This small molecule binds to this protein.
Small molecule (SMILES): O=C(O)[C@@H]1C[C@@H](O)CN1

Sequence of chain 1.A:
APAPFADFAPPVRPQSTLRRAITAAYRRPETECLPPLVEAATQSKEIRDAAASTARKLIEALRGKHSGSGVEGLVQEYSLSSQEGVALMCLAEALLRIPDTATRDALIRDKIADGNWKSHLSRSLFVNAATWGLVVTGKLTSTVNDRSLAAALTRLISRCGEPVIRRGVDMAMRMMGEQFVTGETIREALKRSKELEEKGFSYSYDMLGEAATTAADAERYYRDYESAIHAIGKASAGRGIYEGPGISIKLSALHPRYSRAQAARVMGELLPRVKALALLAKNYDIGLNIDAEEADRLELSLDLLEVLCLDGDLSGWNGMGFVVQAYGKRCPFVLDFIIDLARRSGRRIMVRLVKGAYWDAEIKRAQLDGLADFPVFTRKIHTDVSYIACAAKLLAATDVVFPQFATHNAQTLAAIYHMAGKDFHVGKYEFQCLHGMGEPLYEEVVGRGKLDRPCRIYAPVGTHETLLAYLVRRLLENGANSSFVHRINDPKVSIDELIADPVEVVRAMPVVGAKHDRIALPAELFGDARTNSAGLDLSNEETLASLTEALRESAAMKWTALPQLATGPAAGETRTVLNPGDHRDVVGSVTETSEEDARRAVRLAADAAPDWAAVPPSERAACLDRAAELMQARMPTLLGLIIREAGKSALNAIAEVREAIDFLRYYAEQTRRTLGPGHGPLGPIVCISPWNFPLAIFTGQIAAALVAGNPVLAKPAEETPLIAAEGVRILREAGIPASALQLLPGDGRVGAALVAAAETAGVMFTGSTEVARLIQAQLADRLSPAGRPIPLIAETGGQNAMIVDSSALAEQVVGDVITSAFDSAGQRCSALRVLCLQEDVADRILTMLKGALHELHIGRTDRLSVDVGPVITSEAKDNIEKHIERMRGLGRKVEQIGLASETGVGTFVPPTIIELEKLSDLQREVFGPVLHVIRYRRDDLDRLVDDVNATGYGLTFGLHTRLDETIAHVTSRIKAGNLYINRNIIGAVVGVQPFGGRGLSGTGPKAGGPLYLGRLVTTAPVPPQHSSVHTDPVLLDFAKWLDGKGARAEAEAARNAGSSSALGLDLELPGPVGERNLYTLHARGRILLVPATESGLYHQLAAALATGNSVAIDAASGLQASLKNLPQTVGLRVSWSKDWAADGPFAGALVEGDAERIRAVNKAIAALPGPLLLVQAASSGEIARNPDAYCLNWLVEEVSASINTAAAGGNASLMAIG

Binding-site contacts:
Ligand atom CD contacts residue ALA1005 of chain 1.A at 3.9 Å (hydrophobic).
Ligand atom C contacts residue ILE1003 of chain 1.A at 4.3 Å (hydrophobic).
Ligand atom OD1 contacts residue ILE714 of chain 1.A at 3.5 Å.
Ligand atom OXT contacts residue SER847 of chain 1.A at 3.6 Å (h-bond).
Ligand atom C contacts residue GLY1004 of chain 1.A at 3.3 Å.
Ligand atom C contacts residue PHE710 of chain 1.A at 4.4 Å (hydrophobic).
Ligand atom OXT contacts residue PHE1012 of chain 1.A at 3.7 Å.
Ligand atom CD contacts residue GLU676 of chain 1.A at 3.8 Å.
Ligand atom CB contacts residue PHE710 of chain 1.A at 3.4 Å (hydrophobic).
Ligand atom O contacts residue ILE1003 of chain 1.A at 4.1 Å.
Ligand atom N contacts residue GLU676 of chain 1.A at 2.9 Å (salt-bridge).
Ligand atom C contacts residue ARG845 of chain 1.A at 3.8 Å.
Ligand atom CG contacts residue PHE1012 of chain 1.A at 3.6 Å (hydrophobic).
Ligand atom O contacts residue ALA1005 of chain 1.A at 4.3 Å.
Ligand atom CA contacts residue ALA1005 of chain 1.A at 4.2 Å (hydrophobic).
Ligand atom C contacts residue SER847 of chain 1.A at 3.4 Å.
Ligand atom CB contacts residue CYS846 of chain 1.A at 4.4 Å (hydrophobic).
Ligand atom C contacts residue ALA1005 of chain 1.A at 3.5 Å (hydrophobic).
Ligand atom O contacts residue SER847 of chain 1.A at 2.7 Å (h-bond).
Ligand atom O contacts residue ARG845 of chain 1.A at 2.9 Å (salt-bridge).
Ligand atom CB contacts residue GLU676 of chain 1.A at 3.9 Å.
Ligand atom CD contacts residue PHE1012 of chain 1.A at 3.4 Å (hydrophobic).
Ligand atom CA contacts residue GLY1004 of chain 1.A at 4.4 Å.
Ligand atom CA contacts residue PHE710 of chain 1.A at 4.0 Å (hydrophobic).
Ligand atom O contacts residue PHE710 of chain 1.A at 3.8 Å.
Ligand atom CG contacts residue GLU676 of chain 1.A at 3.6 Å.
Ligand atom CA contacts residue GLU676 of chain 1.A at 3.8 Å.
Ligand atom CA contacts residue ARG845 of chain 1.A at 4.1 Å.
Ligand atom N contacts residue GLY1004 of chain 1.A at 4.4 Å.
Ligand atom CG contacts residue ILE714 of chain 1.A at 4.3 Å (hydrophobic).
Ligand atom OXT contacts residue ILE1003 of chain 1.A at 4.0 Å.
Ligand atom OXT contacts residue ALA1005 of chain 1.A at 2.9 Å (h-bond).
Ligand atom OXT contacts residue GLY1004 of chain 1.A at 3.2 Å (h-bond).
Ligand atom OD1 contacts residue GLU676 of chain 1.A at 2.8 Å (salt-bridge).
Ligand atom N contacts residue ALA1005 of chain 1.A at 3.1 Å (h-bond).
Ligand atom O contacts residue GLY1004 of chain 1.A at 3.1 Å (h-bond).